Binding-site contacts:
Ligand atom F contacts residue ASN185 of chain 1.A at 2.9 Å.
Ligand atom C7 contacts residue LEU187 of chain 1.A at 3.4 Å (hydrophobic).
Ligand atom F contacts residue ARG184 of chain 1.A at 3.8 Å.
Ligand atom C14 contacts residue MET122 of chain 1.A at 3.4 Å (hydrophobic).
Ligand atom C4 contacts residue ARG203 of chain 1.A at 3.8 Å.
Ligand atom C6 contacts residue ARG184 of chain 1.A at 3.0 Å.
Ligand atom N2 contacts residue ALA72 of chain 1.A at 3.2 Å.
Ligand atom C16 contacts residue LEU187 of chain 1.A at 3.4 Å (hydrophobic).
Ligand atom C3 contacts residue VAL54 of chain 1.A at 3.8 Å (hydrophobic).
Ligand atom C8 contacts residue GLY197 of chain 1.A at 3.9 Å.
Ligand atom O contacts residue ARG125 of chain 1.A at 3.5 Å.
Ligand atom F contacts residue LEU187 of chain 1.A at 3.5 Å.
Ligand atom N2 contacts residue LEU187 of chain 1.A at 3.8 Å.
Ligand atom C5 contacts residue ARG203 of chain 1.A at 3.6 Å.
Ligand atom C3 contacts residue GLY47 of chain 1.A at 3.7 Å.
Ligand atom F contacts residue CYS186 of chain 1.A at 3.6 Å.
Ligand atom C6 contacts residue ASP126 of chain 1.A at 3.7 Å.
Ligand atom N3 contacts residue ALA72 of chain 1.A at 3.6 Å.
Ligand atom C15 contacts residue ALA72 of chain 1.A at 3.1 Å (hydrophobic).
Ligand atom C6 contacts residue ARG203 of chain 1.A at 3.7 Å.
Ligand atom N2 contacts residue GLU120 of chain 1.A at 3.9 Å.
Ligand atom C5 contacts residue ARG184 of chain 1.A at 3.8 Å.
Ligand atom C5 contacts residue ASP126 of chain 1.A at 3.9 Å.
Ligand atom C16 contacts residue ALA72 of chain 1.A at 3.5 Å (hydrophobic).
Ligand atom N3 contacts residue TYR121 of chain 1.A at 3.8 Å.
Ligand atom N3 contacts residue MET122 of chain 1.A at 3.0 Å (h-bond).
Ligand atom C13 contacts residue LEU187 of chain 1.A at 3.8 Å (hydrophobic).
Ligand atom C6 contacts residue LEU187 of chain 1.A at 3.5 Å (hydrophobic).
Ligand atom O1 contacts residue ARG203 of chain 1.A at 3.9 Å.
Ligand atom C15 contacts residue LEU187 of chain 1.A at 3.5 Å (hydrophobic).
Ligand atom F contacts residue GLY197 of chain 1.A at 3.3 Å.
Ligand atom C15 contacts residue GLU120 of chain 1.A at 3.2 Å.
Ligand atom C8 contacts residue LEU187 of chain 1.A at 3.7 Å (hydrophobic).
Ligand atom C7 contacts residue ARG184 of chain 1.A at 3.8 Å.
Ligand atom N3 contacts residue GLU120 of chain 1.A at 3.9 Å.
Ligand atom F contacts residue ASP198 of chain 1.A at 3.3 Å.
Ligand atom C13 contacts residue ALA72 of chain 1.A at 3.7 Å (hydrophobic).
Ligand atom N4 contacts residue LEU187 of chain 1.A at 3.9 Å.
Ligand atom C5 contacts residue LEU187 of chain 1.A at 3.9 Å (hydrophobic).
Ligand atom C17 contacts residue LEU187 of chain 1.A at 3.6 Å (hydrophobic).

The protein below binds the small molecule below.
Small molecule (SMILES): C[C@H]1CNC(=O)c2cnn3ccc(nc23)N[C@H](C)c2cc(F)ccc2O1

Sequence of chain 1.A:
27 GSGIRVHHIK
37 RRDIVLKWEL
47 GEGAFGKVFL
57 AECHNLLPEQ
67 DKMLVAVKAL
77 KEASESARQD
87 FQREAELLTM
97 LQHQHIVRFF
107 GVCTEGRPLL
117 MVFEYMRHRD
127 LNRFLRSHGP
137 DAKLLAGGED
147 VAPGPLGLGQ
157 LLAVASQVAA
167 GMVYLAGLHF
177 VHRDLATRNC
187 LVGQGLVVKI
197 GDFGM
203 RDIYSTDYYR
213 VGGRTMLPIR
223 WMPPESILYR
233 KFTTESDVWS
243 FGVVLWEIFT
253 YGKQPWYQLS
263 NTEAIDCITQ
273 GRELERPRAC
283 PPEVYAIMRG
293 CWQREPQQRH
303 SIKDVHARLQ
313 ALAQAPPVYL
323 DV